Binding-site contacts:
Ligand atom O41 contacts residue LYS196 of chain 1.B at 3.0 Å (salt-bridge).
Ligand atom C41 contacts residue TYR189 of chain 1.B at 3.8 Å (hydrophobic).
Ligand atom O22 contacts residue MN1 of chain 1.L at 2.0 Å.
Ligand atom O22 contacts residue TRP298 of chain 1.B at 3.5 Å.
Ligand atom O42 contacts residue EDO1 of chain 1.P at 2.8 Å.
Ligand atom C5 contacts residue THR178 of chain 1.B at 3.3 Å.
Ligand atom C3 contacts residue TYR189 of chain 1.B at 4.0 Å (hydrophobic).
Ligand atom C6 contacts residue MN1 of chain 1.L at 3.4 Å.
Ligand atom C2 contacts residue HIS284 of chain 1.B at 4.0 Å.
Ligand atom C41 contacts residue LYS196 of chain 1.B at 3.7 Å.
Ligand atom C41 contacts residue THR178 of chain 1.B at 4.0 Å.
Ligand atom O22 contacts residue HIS284 of chain 1.B at 3.1 Å (h-bond).
Ligand atom O21 contacts residue MN1 of chain 1.L at 3.9 Å.
Ligand atom O21 contacts residue TYR189 of chain 1.B at 3.4 Å.
Ligand atom C2 contacts residue TRP170 of chain 1.B at 4.0 Å (hydrophobic).
Ligand atom C21 contacts residue HIS284 of chain 1.B at 3.6 Å.
Ligand atom O42 contacts residue TRP170 of chain 1.B at 4.0 Å.
Ligand atom O41 contacts residue VAL286 of chain 1.B at 3.9 Å.
Ligand atom C21 contacts residue ASN187 of chain 1.B at 3.3 Å.
Ligand atom C4 contacts residue TRP170 of chain 1.B at 3.5 Å (hydrophobic).
Ligand atom O42 contacts residue THR178 of chain 1.B at 3.1 Å (h-bond).
Ligand atom C2 contacts residue MN1 of chain 1.L at 2.9 Å.
Ligand atom C41 contacts residue TRP170 of chain 1.B at 3.8 Å (hydrophobic).
Ligand atom N1 contacts residue HIS181 of chain 1.B at 3.4 Å (h-bond).
Ligand atom C6 contacts residue THR178 of chain 1.B at 3.6 Å.
Ligand atom C5 contacts residue TRP170 of chain 1.B at 3.6 Å (hydrophobic).
Ligand atom O21 contacts residue ASN296 of chain 1.B at 3.6 Å.
Ligand atom N1 contacts residue MN1 of chain 1.L at 2.3 Å.
Ligand atom O22 contacts residue ASP183 of chain 1.B at 3.0 Å (salt-bridge).
Ligand atom C41 contacts residue EDO1 of chain 1.P at 3.7 Å.
Ligand atom O22 contacts residue ASN187 of chain 1.B at 3.2 Å (h-bond).
Ligand atom O42 contacts residue LYS196 of chain 1.B at 3.6 Å (salt-bridge).
Ligand atom C3 contacts residue TRP170 of chain 1.B at 3.6 Å (hydrophobic).
Ligand atom N1 contacts residue HIS284 of chain 1.B at 3.9 Å.
Ligand atom O21 contacts residue ASN187 of chain 1.B at 2.6 Å (h-bond).
Ligand atom C21 contacts residue MN1 of chain 1.L at 2.8 Å.
Ligand atom C6 contacts residue TRP170 of chain 1.B at 3.9 Å (hydrophobic).
Ligand atom O41 contacts residue TYR189 of chain 1.B at 2.6 Å (h-bond).
Ligand atom O41 contacts residue TRP170 of chain 1.B at 3.8 Å.
Ligand atom C6 contacts residue HIS181 of chain 1.B at 3.5 Å.

A protein and the small-molecule ligand that binds it are described below.
Small molecule (SMILES): O=C(O)c1ccnc(C(=O)O)c1

Sequence of chain 1.B:
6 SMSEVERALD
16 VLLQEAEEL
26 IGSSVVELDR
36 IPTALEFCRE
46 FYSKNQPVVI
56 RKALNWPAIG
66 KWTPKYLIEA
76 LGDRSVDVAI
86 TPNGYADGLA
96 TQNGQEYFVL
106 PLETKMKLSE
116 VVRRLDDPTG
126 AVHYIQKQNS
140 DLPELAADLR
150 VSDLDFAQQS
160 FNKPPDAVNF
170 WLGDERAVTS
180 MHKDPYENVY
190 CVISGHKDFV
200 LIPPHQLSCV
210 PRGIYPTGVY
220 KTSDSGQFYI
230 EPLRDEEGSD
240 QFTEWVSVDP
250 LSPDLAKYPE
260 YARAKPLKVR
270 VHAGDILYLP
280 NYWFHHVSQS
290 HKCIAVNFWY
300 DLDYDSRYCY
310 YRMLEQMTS